Sequence of chain 1.C:
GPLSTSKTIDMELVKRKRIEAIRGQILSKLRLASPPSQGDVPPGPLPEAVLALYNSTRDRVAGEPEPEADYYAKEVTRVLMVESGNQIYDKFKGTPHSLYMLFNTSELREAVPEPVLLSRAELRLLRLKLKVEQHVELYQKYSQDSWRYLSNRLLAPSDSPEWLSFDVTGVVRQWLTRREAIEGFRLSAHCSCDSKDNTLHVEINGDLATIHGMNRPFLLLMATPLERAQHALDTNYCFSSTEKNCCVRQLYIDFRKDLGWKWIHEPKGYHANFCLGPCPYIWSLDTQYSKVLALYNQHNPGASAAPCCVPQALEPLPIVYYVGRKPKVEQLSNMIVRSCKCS

Binding-site contacts:
Ligand atom C7 contacts residue ASN55 of chain 1.C at 3.0 Å.
Ligand atom C2 contacts residue ASN55 of chain 1.C at 2.0 Å.
Ligand atom O5 contacts residue ASN55 of chain 1.C at 2.4 Å (h-bond).
Ligand atom C5 contacts residue ASN55 of chain 1.C at 3.6 Å.
Ligand atom C8 contacts residue ASN55 of chain 1.C at 4.4 Å.
Ligand atom C7 contacts residue LEU51 of chain 1.C at 3.8 Å (hydrophobic).
Ligand atom C3 contacts residue ASN55 of chain 1.C at 3.5 Å.
Ligand atom C4 contacts residue ASN55 of chain 1.C at 4.0 Å.
Ligand atom N2 contacts residue ASN55 of chain 1.C at 2.5 Å (h-bond).
Ligand atom O7 contacts residue ALA52 of chain 1.C at 3.8 Å.
Ligand atom N2 contacts residue LEU51 of chain 1.C at 3.9 Å.
Ligand atom O7 contacts residue ASN55 of chain 1.C at 2.7 Å (h-bond).
Ligand atom C8 contacts residue ALA52 of chain 1.C at 3.7 Å (hydrophobic).
Ligand atom C7 contacts residue ALA52 of chain 1.C at 4.0 Å (hydrophobic).
Ligand atom O7 contacts residue LEU51 of chain 1.C at 3.9 Å.
Ligand atom O3 contacts residue ASN55 of chain 1.C at 4.4 Å.
Ligand atom C8 contacts residue GLU48 of chain 1.C at 3.6 Å.
Ligand atom C1 contacts residue ASN55 of chain 1.C at 1.4 Å.
Ligand atom C8 contacts residue LEU51 of chain 1.C at 3.6 Å (hydrophobic).

The protein below binds the small molecule below.
Small molecule (SMILES): CC(=O)N[C@H]1[C@H](O[C@H]2[C@H](O)[C@@H](NC(C)=O)CO[C@@H]2CO)O[C@H](CO)[C@@H](O)[C@@H]1O